A protein and the small-molecule ligand that binds it are described below.
Small molecule (SMILES): CCN(c1ccc(C(C)C)c(OCC(C)C)c1)c1ccc(C(=O)O)cn1

Sequence of chain 1.A:
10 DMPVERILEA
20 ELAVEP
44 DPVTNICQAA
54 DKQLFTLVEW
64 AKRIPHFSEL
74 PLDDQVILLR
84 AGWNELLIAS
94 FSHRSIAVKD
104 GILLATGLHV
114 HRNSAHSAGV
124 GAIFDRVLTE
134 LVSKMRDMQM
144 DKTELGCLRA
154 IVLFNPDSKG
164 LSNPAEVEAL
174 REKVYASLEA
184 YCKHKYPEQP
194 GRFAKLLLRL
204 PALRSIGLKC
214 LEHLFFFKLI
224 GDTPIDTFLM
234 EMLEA

Binding-site contacts:
Ligand atom NAW contacts residue LEU90 of chain 1.A at 3.5 Å.
Ligand atom CAF contacts residue LEU217 of chain 1.A at 3.5 Å (hydrophobic).
Ligand atom CAP contacts residue PHE94 of chain 1.A at 3.8 Å (hydrophobic).
Ligand atom CAB contacts residue CYS213 of chain 1.A at 3.6 Å (hydrophobic).
Ligand atom CAN contacts residue ALA53 of chain 1.A at 3.7 Å (hydrophobic).
Ligand atom OAZ contacts residue LEU107 of chain 1.A at 3.3 Å.
Ligand atom CAH contacts residue HIS216 of chain 1.A at 3.6 Å.
Ligand atom OAY contacts residue PHE94 of chain 1.A at 3.8 Å.
Ligand atom CAI contacts residue ILE49 of chain 1.A at 3.7 Å (hydrophobic).
Ligand atom CAO contacts residue LEU90 of chain 1.A at 3.9 Å (hydrophobic).
Ligand atom OAY contacts residue ARG97 of chain 1.A at 2.9 Å (salt-bridge).
Ligand atom CAM contacts residue ILE105 of chain 1.A at 3.5 Å (hydrophobic).
Ligand atom CAR contacts residue PHE94 of chain 1.A at 3.8 Å (hydrophobic).
Ligand atom OAY contacts residue GLN56 of chain 1.A at 3.3 Å.
Ligand atom CAS contacts residue PHE94 of chain 1.A at 3.5 Å (hydrophobic).
Ligand atom CAC contacts residue CYS213 of chain 1.A at 3.7 Å (hydrophobic).
Ligand atom OAZ contacts residue ARG97 of chain 1.A at 3.4 Å (salt-bridge).
Ligand atom CAA contacts residue ILE49 of chain 1.A at 3.7 Å (hydrophobic).
Ligand atom CAX contacts residue ALA108 of chain 1.A at 3.7 Å (hydrophobic).
Ligand atom CAE contacts residue ALA53 of chain 1.A at 3.7 Å (hydrophobic).
Ligand atom CAT contacts residue PHE94 of chain 1.A at 3.4 Å (hydrophobic).
Ligand atom CAO contacts residue ILE91 of chain 1.A at 3.7 Å (hydrophobic).
Ligand atom CAP contacts residue ALA53 of chain 1.A at 3.5 Å (hydrophobic).
Ligand atom NAW contacts residue ALA53 of chain 1.A at 3.9 Å.
Ligand atom OAY contacts residue ALA108 of chain 1.A at 3.6 Å.
Ligand atom CAT contacts residue LEU90 of chain 1.A at 3.8 Å (hydrophobic).
Ligand atom OAZ contacts residue ALA108 of chain 1.A at 2.8 Å (h-bond).
Ligand atom CAA contacts residue CYS213 of chain 1.A at 3.8 Å (hydrophobic).
Ligand atom NAW contacts residue PHE94 of chain 1.A at 3.7 Å.
Ligand atom CAC contacts residue ILE49 of chain 1.A at 3.7 Å (hydrophobic).
Ligand atom OAZ contacts residue ALA52 of chain 1.A at 3.4 Å.
Ligand atom CAR contacts residue ILE49 of chain 1.A at 3.8 Å (hydrophobic).
Ligand atom CAM contacts residue PHE127 of chain 1.A at 3.5 Å (hydrophobic).
Ligand atom NAV contacts residue ALA53 of chain 1.A at 3.5 Å.
Ligand atom CAB contacts residue ILE49 of chain 1.A at 3.5 Å (hydrophobic).
Ligand atom CAX contacts residue ARG97 of chain 1.A at 3.5 Å.
Ligand atom CAL contacts residue ILE126 of chain 1.A at 3.6 Å (hydrophobic).
Ligand atom CAQ contacts residue ALA53 of chain 1.A at 3.8 Å (hydrophobic).
Ligand atom CAO contacts residue ASN87 of chain 1.A at 3.2 Å.
Ligand atom CAQ contacts residue ILE49 of chain 1.A at 3.5 Å (hydrophobic).